Binding-site contacts:
Ligand atom C6 contacts residue CYS470 of chain 1.E at 3.8 Å (hydrophobic).
Ligand atom O5 contacts residue THR458 of chain 1.E at 3.1 Å (h-bond).
Ligand atom C8 contacts residue ASN472 of chain 1.E at 3.2 Å.
Ligand atom C5 contacts residue ASN456 of chain 1.E at 3.5 Å.
Ligand atom O7 contacts residue ASN453 of chain 1.E at 4.2 Å.
Ligand atom C5 contacts residue THR458 of chain 1.E at 3.3 Å.
Ligand atom C3 contacts residue ASN472 of chain 1.E at 4.0 Å.
Ligand atom C8 contacts residue ASN453 of chain 1.E at 3.7 Å.
Ligand atom C1 contacts residue ASN456 of chain 1.E at 1.3 Å.
Ligand atom O6 contacts residue CYS470 of chain 1.E at 2.7 Å (h-bond).
Ligand atom O5 contacts residue CYS470 of chain 1.E at 4.2 Å.
Ligand atom O3 contacts residue TYR448 of chain 1.E at 3.8 Å.
Ligand atom C7 contacts residue ASN456 of chain 1.E at 2.8 Å.
Ligand atom C2 contacts residue TYR448 of chain 1.E at 4.3 Å (hydrophobic).
Ligand atom N2 contacts residue ASN472 of chain 1.E at 3.1 Å (h-bond).
Ligand atom N2 contacts residue ASN456 of chain 1.E at 2.7 Å (h-bond).
Ligand atom C6 contacts residue TYR448 of chain 1.E at 3.5 Å (hydrophobic).
Ligand atom O3 contacts residue PRO449 of chain 1.E at 4.0 Å.
Ligand atom O3 contacts residue ASN472 of chain 1.E at 3.3 Å (h-bond).
Ligand atom C6 contacts residue THR458 of chain 1.E at 3.2 Å.
Ligand atom O5 contacts residue ASN456 of chain 1.E at 2.3 Å (h-bond).
Ligand atom C7 contacts residue ASN453 of chain 1.E at 4.4 Å.
Ligand atom C1 contacts residue TYR448 of chain 1.E at 4.2 Å (hydrophobic).
Ligand atom C7 contacts residue ASN472 of chain 1.E at 3.5 Å.
Ligand atom C8 contacts residue CYS459 of chain 1.E at 4.0 Å (hydrophobic).
Ligand atom O4 contacts residue TYR448 of chain 1.E at 4.3 Å.
Ligand atom C3 contacts residue TYR448 of chain 1.E at 4.2 Å (hydrophobic).
Ligand atom C2 contacts residue ASN472 of chain 1.E at 4.1 Å.
Ligand atom O6 contacts residue TYR448 of chain 1.E at 3.3 Å.
Ligand atom O7 contacts residue ASN456 of chain 1.E at 3.6 Å.
Ligand atom C4 contacts residue ASN456 of chain 1.E at 4.0 Å.
Ligand atom O6 contacts residue THR458 of chain 1.E at 4.1 Å.
Ligand atom O6 contacts residue PHE471 of chain 1.E at 4.0 Å.
Ligand atom C1 contacts residue THR458 of chain 1.E at 3.6 Å.
Ligand atom C8 contacts residue ASN456 of chain 1.E at 3.0 Å.
Ligand atom C3 contacts residue ASN456 of chain 1.E at 3.6 Å.
Ligand atom C8 contacts residue PHE471 of chain 1.E at 4.2 Å (hydrophobic).
Ligand atom C8 contacts residue CYS470 of chain 1.E at 4.0 Å (hydrophobic).
Ligand atom C2 contacts residue ASN456 of chain 1.E at 2.2 Å.
Ligand atom O7 contacts residue ILE451 of chain 1.E at 4.2 Å.

Sequence of chain 1.E:
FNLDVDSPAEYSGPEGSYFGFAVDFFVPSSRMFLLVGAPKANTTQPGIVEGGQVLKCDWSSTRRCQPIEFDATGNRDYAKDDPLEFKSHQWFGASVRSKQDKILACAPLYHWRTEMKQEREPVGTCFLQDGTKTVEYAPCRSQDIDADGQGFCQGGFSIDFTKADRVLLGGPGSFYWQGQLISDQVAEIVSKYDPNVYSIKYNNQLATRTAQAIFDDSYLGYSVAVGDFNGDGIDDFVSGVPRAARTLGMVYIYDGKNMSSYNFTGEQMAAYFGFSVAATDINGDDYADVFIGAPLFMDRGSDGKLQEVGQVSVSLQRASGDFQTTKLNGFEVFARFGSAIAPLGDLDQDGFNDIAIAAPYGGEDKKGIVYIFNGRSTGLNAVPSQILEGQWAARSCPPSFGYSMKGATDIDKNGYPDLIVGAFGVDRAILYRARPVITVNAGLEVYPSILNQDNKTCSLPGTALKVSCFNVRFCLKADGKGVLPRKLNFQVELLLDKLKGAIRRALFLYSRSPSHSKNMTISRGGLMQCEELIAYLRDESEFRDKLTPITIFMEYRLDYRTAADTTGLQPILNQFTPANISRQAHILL

The small molecule below binds the protein below.
Small molecule (SMILES): CC(=O)N[C@H]1[C@H](O[C@H]2[C@H](O)[C@@H](NC(C)=O)CO[C@@H]2CO)O[C@H](CO)[C@@H](O[C@H]2O[C@H](CO)[C@@H](O)[C@H](O[C@@H]3O[C@H](CO)[C@@H](O)[C@H](O)[C@@H]3O)[C@@H]2O)[C@@H]1O